Binding-site contacts:
Ligand atom OP1 contacts residue LYS45 of chain 4.F at 4.3 Å.
Ligand atom N3 contacts residue TRP47 of chain 50.E at 3.9 Å.
Ligand atom C8 contacts residue TRP47 of chain 50.E at 4.0 Å (hydrophobic).
Ligand atom C1' contacts residue TRP47 of chain 50.E at 4.3 Å (hydrophobic).
Ligand atom N9 contacts residue TRP47 of chain 50.E at 4.0 Å.
Ligand atom O4' contacts residue TRP47 of chain 50.E at 4.0 Å.
Ligand atom C2' contacts residue LYS143 of chain 50.E at 4.5 Å.
Ligand atom N9 contacts residue LYS143 of chain 50.E at 3.8 Å.
Ligand atom C8 contacts residue GLU140 of chain 50.E at 4.1 Å.
Ligand atom O2' contacts residue GLU140 of chain 50.E at 3.0 Å (salt-bridge).
Ligand atom C6 contacts residue TRP47 of chain 50.E at 3.9 Å (hydrophobic).
Ligand atom N6 contacts residue TRP47 of chain 50.E at 4.2 Å.
Ligand atom C8 contacts residue LYS143 of chain 50.E at 2.8 Å.
Ligand atom N1 contacts residue TRP47 of chain 50.E at 3.8 Å.
Ligand atom O4' contacts residue GLU140 of chain 50.E at 4.1 Å.
Ligand atom O4' contacts residue LYS143 of chain 50.E at 4.2 Å.
Ligand atom N7 contacts residue TRP47 of chain 50.E at 4.0 Å.
Ligand atom N9 contacts residue GLU140 of chain 50.E at 4.1 Å.
Ligand atom C5 contacts residue TRP47 of chain 50.E at 4.0 Å (hydrophobic).
Ligand atom C2 contacts residue TRP47 of chain 50.E at 3.8 Å (hydrophobic).
Ligand atom N7 contacts residue LYS143 of chain 50.E at 3.7 Å.
Ligand atom C1' contacts residue GLU140 of chain 50.E at 3.2 Å.
Ligand atom C1' contacts residue LYS143 of chain 50.E at 4.0 Å.
Ligand atom C2' contacts residue GLU140 of chain 50.E at 3.5 Å.
Ligand atom C4 contacts residue TRP47 of chain 50.E at 3.9 Å (hydrophobic).

Sequence of chain 50.E:
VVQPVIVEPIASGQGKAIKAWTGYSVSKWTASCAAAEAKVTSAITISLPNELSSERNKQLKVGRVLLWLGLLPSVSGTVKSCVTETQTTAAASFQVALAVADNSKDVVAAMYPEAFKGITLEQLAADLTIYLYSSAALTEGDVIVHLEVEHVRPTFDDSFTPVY

Sequence of chain 4.F:
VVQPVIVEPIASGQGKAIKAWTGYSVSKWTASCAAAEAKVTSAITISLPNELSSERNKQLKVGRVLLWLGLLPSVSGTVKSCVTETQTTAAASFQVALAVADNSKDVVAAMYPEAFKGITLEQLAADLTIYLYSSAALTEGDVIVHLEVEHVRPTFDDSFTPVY

The small molecule below binds the protein below.
Small molecule (SMILES): Nc1ncnc2c1ncn2[C@@H]1O[C@H](COP(=O)=O)[C@@H](O[P](=O)(O)OC[C@H]2O[C@@H](n3ccc(=O)[nH]c3=O)[C@H](O)[C@@H]2O)[C@H]1O